Sequence of chain 1.E:
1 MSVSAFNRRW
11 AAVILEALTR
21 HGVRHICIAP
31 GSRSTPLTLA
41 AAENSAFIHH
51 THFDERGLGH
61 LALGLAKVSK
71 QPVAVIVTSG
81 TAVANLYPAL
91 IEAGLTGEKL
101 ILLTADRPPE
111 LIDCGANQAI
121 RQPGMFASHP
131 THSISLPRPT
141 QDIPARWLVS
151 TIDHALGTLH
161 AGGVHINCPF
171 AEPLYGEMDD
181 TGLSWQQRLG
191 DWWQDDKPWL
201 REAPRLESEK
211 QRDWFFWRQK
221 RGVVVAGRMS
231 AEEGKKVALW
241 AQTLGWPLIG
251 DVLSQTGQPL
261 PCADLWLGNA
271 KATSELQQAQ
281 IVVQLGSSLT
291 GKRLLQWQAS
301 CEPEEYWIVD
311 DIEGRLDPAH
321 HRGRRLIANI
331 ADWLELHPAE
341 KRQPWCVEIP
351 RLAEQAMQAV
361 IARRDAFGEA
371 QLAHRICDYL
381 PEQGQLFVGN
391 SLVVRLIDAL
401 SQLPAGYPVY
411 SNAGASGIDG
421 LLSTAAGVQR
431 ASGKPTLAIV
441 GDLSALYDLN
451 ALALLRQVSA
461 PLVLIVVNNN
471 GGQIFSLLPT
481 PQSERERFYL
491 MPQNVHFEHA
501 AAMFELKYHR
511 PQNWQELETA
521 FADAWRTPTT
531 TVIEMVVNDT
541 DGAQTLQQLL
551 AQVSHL

Binding-site contacts:
Ligand atom O2A contacts residue LEU443 of chain 1.F at 3.4 Å (h-bond).
Ligand atom O1B contacts residue SER391 of chain 1.F at 2.6 Å (h-bond).
Ligand atom O3B contacts residue MN1 of chain 1.DA at 2.1 Å.
Ligand atom OL3 contacts residue SER32 of chain 1.E at 2.8 Å (h-bond).
Ligand atom O1B contacts residue ILE474 of chain 1.F at 3.1 Å (h-bond).
Ligand atom O1A contacts residue GLY471 of chain 1.F at 3.1 Å (h-bond).
Ligand atom N1' contacts residue GLU55 of chain 1.E at 2.9 Å (salt-bridge).
Ligand atom O1B contacts residue GLY472 of chain 1.F at 3.4 Å.
Ligand atom N3' contacts residue ILE418 of chain 1.F at 3.1 Å (h-bond).
Ligand atom CM2 contacts residue GLU55 of chain 1.E at 3.4 Å.
Ligand atom O3B contacts residue GLY471 of chain 1.F at 3.0 Å (h-bond).
Ligand atom O2A contacts residue GLY441 of chain 1.F at 3.5 Å.
Ligand atom OL2 contacts residue GLN118 of chain 1.E at 3.5 Å (h-bond).
Ligand atom O1B contacts residue GLN473 of chain 1.F at 3.1 Å (h-bond).
Ligand atom O3B contacts residue ASN469 of chain 1.F at 3.1 Å (h-bond).
Ligand atom OL3 contacts residue GLN118 of chain 1.E at 3.1 Å (h-bond).
Ligand atom CM2 contacts residue ASP419 of chain 1.F at 3.4 Å.
Ligand atom PA contacts residue MN1 of chain 1.DA at 3.3 Å.
Ligand atom O2B contacts residue LEU392 of chain 1.F at 3.0 Å.
Ligand atom O7 contacts residue LEU443 of chain 1.F at 3.5 Å.
Ligand atom O1A contacts residue LEU443 of chain 1.F at 3.0 Å (h-bond).
Ligand atom OL3 contacts residue THR78 of chain 1.E at 2.8 Å (h-bond).
Ligand atom CLC contacts residue GLN118 of chain 1.E at 3.3 Å.
Ligand atom C11 contacts residue GLN118 of chain 1.E at 3.1 Å.
Ligand atom OL2 contacts residue ARG33 of chain 1.E at 3.3 Å (salt-bridge).
Ligand atom C6' contacts residue GLU55 of chain 1.E at 3.3 Å.
Ligand atom PB contacts residue SER391 of chain 1.F at 3.5 Å.
Ligand atom OL2 contacts residue ARG107 of chain 1.E at 3.1 Å (salt-bridge).
Ligand atom S1 contacts residue SER391 of chain 1.F at 3.1 Å (h-bond).
Ligand atom CM2 contacts residue THR81 of chain 1.E at 3.4 Å.
Ligand atom N4' contacts residue SER416 of chain 1.F at 3.1 Å (h-bond).
Ligand atom O3A contacts residue MN1 of chain 1.DA at 3.5 Å.
Ligand atom O2A contacts residue SER444 of chain 1.F at 2.7 Å (h-bond).
Ligand atom O7 contacts residue GLY472 of chain 1.F at 3.4 Å.
Ligand atom PB contacts residue MN1 of chain 1.DA at 3.3 Å.
Ligand atom O1A contacts residue MN1 of chain 1.DA at 2.2 Å.
Ligand atom CLC contacts residue SER32 of chain 1.E at 3.4 Å.
Ligand atom C13 contacts residue GLN118 of chain 1.E at 3.1 Å.
Ligand atom O1A contacts residue ASP442 of chain 1.F at 3.0 Å (salt-bridge).
Ligand atom O3B contacts residue GLN473 of chain 1.F at 3.0 Å (h-bond).

Sequence of chain 1.F:
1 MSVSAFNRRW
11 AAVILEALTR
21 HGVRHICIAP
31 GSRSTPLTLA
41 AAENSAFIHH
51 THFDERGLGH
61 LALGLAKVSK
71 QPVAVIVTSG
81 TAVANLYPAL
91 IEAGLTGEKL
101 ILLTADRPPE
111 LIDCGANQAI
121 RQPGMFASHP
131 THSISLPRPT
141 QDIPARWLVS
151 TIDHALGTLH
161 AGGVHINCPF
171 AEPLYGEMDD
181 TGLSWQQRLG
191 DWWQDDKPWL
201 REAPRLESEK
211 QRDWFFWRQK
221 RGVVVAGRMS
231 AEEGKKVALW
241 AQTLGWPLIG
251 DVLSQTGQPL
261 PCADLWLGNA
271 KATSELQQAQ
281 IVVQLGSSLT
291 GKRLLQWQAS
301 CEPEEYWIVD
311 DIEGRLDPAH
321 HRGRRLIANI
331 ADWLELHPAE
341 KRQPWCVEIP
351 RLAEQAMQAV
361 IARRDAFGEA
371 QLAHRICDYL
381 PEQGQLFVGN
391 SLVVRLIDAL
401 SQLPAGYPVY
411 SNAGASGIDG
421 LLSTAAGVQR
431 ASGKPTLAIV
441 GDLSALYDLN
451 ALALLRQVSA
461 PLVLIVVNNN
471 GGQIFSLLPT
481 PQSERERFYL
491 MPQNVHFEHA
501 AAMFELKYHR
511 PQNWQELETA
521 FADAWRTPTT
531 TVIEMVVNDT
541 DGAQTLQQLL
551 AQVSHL

A protein and the small-molecule ligand that binds it are described below.
Small molecule (SMILES): Cc1ncc(C[n+]2c([C@H](O)CCC(=O)O)sc(CCOP(=O)(O)OP(=O)(O)O)c2C)c(N)n1